A small-molecule ligand and the protein it binds are described below.
Small molecule (SMILES): CC(=O)N[C@@H]1[C@@H](O)[C@H](O)[C@@H](CO)O[C@H]1O

Sequence of chain 1.K:
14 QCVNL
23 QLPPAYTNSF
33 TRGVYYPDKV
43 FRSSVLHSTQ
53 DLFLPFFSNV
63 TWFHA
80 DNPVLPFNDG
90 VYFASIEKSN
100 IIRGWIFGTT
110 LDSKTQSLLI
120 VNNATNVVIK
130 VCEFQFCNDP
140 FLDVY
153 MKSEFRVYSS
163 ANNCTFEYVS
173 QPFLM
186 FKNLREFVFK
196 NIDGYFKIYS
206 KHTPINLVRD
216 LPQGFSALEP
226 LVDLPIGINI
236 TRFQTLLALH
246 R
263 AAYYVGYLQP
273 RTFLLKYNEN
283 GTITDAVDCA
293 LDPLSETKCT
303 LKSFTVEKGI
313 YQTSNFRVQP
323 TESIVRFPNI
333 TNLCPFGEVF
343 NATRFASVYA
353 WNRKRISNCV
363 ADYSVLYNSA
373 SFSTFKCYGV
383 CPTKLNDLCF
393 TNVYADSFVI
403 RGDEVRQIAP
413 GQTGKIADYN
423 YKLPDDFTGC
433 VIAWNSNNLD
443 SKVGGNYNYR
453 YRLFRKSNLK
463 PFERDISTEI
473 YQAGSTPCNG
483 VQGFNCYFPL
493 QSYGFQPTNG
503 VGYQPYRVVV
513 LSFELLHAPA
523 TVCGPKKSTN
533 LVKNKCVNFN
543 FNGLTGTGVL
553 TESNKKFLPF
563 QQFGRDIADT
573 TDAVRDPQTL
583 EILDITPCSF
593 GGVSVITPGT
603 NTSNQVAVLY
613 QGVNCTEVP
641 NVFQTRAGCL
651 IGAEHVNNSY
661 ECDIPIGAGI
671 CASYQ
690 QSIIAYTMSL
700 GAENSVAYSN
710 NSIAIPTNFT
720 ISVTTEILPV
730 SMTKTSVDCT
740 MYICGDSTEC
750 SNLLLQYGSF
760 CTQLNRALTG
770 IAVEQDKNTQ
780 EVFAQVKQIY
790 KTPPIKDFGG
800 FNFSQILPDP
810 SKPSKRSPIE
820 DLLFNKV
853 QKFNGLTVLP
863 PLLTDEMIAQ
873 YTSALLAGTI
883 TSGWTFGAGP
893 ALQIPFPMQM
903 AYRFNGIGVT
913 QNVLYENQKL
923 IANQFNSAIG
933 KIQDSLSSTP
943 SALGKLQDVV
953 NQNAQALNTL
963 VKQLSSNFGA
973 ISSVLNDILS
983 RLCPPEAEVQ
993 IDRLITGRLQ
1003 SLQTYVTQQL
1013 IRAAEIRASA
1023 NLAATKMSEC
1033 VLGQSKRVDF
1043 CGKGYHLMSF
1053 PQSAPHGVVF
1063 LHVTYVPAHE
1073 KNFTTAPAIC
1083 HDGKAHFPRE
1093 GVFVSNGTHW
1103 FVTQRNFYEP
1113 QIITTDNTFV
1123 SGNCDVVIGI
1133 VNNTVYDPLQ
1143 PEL

Binding-site contacts:
Ligand atom C4 contacts residue ASN282 of chain 1.K at 4.3 Å.
Ligand atom C3 contacts residue ASN282 of chain 1.K at 3.8 Å.
Ligand atom O7 contacts residue ASN282 of chain 1.K at 3.8 Å.
Ligand atom C7 contacts residue ASN282 of chain 1.K at 3.6 Å.
Ligand atom O5 contacts residue ASN282 of chain 1.K at 2.4 Å (h-bond).
Ligand atom O6 contacts residue ASN282 of chain 1.K at 4.3 Å.
Ligand atom N2 contacts residue ASN282 of chain 1.K at 2.9 Å (h-bond).
Ligand atom C1 contacts residue ASN282 of chain 1.K at 1.5 Å.
Ligand atom C2 contacts residue ASN282 of chain 1.K at 2.5 Å.
Ligand atom C5 contacts residue ASN282 of chain 1.K at 3.7 Å.